The protein below binds the small molecule below.
Small molecule (SMILES): O=S(=O)(O)c1ccc(O)c(O)c1

Binding-site contacts:
Ligand atom O10 contacts residue TRP192 of chain 1.D at 3.3 Å.
Ligand atom O7 contacts residue FE21 of chain 1.L at 2.0 Å.
Ligand atom C1 contacts residue TRP192 of chain 1.D at 3.6 Å (hydrophobic).
Ligand atom C2 contacts residue FE21 of chain 1.L at 2.9 Å.
Ligand atom C5 contacts residue TRP192 of chain 1.D at 3.7 Å (hydrophobic).
Ligand atom O11 contacts residue ARG293 of chain 1.D at 3.3 Å (salt-bridge).
Ligand atom C3 contacts residue TYR257 of chain 1.D at 3.1 Å (hydrophobic).
Ligand atom C4 contacts residue TRP192 of chain 1.D at 3.6 Å (hydrophobic).
Ligand atom C3 contacts residue HIS248 of chain 1.D at 3.3 Å.
Ligand atom C1 contacts residue FE21 of chain 1.L at 2.9 Å.
Ligand atom O8 contacts residue FE21 of chain 1.L at 2.1 Å.
Ligand atom C2 contacts residue HIS248 of chain 1.D at 3.5 Å.
Ligand atom C6 contacts residue TRP192 of chain 1.D at 3.4 Å (hydrophobic).
Ligand atom O12 contacts residue ARG292 of chain 1.D at 3.2 Å (salt-bridge).
Ligand atom O12 contacts residue ARG293 of chain 1.D at 3.1 Å (salt-bridge).
Ligand atom O10 contacts residue ARG293 of chain 1.D at 2.6 Å (salt-bridge).
Ligand atom O11 contacts residue ARG243 of chain 1.D at 3.2 Å (salt-bridge).
Ligand atom O8 contacts residue GLU267 of chain 1.D at 3.1 Å (salt-bridge).
Ligand atom O11 contacts residue HIS248 of chain 1.D at 3.1 Å (h-bond).
Ligand atom C1 contacts residue GLN200 of chain 1.D at 3.5 Å.
Ligand atom O12 contacts residue VAL250 of chain 1.D at 3.5 Å (h-bond).
Ligand atom O7 contacts residue TYR269 of chain 1.D at 3.4 Å.
Ligand atom C6 contacts residue GLN200 of chain 1.D at 3.6 Å.
Ligand atom C4 contacts residue HIS248 of chain 1.D at 3.2 Å.
Ligand atom C6 contacts residue SER251 of chain 1.D at 3.5 Å.
Ligand atom C2 contacts residue TYR257 of chain 1.D at 2.9 Å (hydrophobic).
Ligand atom O12 contacts residue GLY249 of chain 1.D at 3.8 Å.
Ligand atom S9 contacts residue ARG293 of chain 1.D at 3.7 Å.
Ligand atom C5 contacts residue HIS248 of chain 1.D at 3.4 Å.
Ligand atom O8 contacts residue HIS214 of chain 1.D at 2.9 Å.
Ligand atom O7 contacts residue GLU267 of chain 1.D at 3.1 Å (salt-bridge).
Ligand atom O12 contacts residue HIS248 of chain 1.D at 2.9 Å (h-bond).
Ligand atom C1 contacts residue HIS248 of chain 1.D at 3.5 Å.
Ligand atom S9 contacts residue HIS248 of chain 1.D at 3.2 Å (h-bond).
Ligand atom O8 contacts residue TYR257 of chain 1.D at 2.5 Å (h-bond).
Ligand atom O7 contacts residue GLN200 of chain 1.D at 2.8 Å (h-bond).
Ligand atom C5 contacts residue VAL250 of chain 1.D at 3.2 Å (hydrophobic).
Ligand atom C6 contacts residue HIS248 of chain 1.D at 3.4 Å.
Ligand atom C1 contacts residue GLU267 of chain 1.D at 3.7 Å.
Ligand atom O7 contacts residue HIS155 of chain 1.D at 3.0 Å (h-bond).

Sequence of chain 1.D:
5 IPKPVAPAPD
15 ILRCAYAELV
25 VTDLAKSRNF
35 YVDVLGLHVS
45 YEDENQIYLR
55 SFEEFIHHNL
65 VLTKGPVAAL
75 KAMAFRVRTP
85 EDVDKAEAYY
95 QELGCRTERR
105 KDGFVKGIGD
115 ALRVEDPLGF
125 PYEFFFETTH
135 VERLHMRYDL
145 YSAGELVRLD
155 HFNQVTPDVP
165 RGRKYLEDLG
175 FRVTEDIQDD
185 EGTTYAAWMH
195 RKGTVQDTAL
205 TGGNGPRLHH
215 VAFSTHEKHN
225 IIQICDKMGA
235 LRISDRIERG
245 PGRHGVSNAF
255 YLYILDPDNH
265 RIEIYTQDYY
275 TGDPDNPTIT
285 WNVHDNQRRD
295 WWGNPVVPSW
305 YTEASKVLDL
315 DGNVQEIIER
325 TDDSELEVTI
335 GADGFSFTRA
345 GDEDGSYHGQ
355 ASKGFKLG